Sequence of chain 1.B:
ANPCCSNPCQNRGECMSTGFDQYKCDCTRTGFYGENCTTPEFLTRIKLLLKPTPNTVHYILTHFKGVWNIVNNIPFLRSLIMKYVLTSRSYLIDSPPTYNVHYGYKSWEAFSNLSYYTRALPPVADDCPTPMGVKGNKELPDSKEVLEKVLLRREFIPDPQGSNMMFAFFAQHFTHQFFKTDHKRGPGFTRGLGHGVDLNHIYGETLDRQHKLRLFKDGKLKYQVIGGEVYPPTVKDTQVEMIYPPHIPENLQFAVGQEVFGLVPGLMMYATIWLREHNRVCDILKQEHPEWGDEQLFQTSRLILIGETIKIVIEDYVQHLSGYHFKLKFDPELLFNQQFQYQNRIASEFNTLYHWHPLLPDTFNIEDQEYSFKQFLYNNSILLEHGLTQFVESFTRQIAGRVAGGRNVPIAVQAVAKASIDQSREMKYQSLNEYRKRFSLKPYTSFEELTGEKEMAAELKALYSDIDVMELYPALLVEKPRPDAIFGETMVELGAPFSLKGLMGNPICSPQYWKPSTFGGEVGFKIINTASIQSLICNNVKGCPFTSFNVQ

Binding-site contacts:
Ligand atom C7 contacts residue GLN375 of chain 1.B at 4.3 Å.
Ligand atom N2 contacts residue ASN379 of chain 1.B at 3.2 Å (h-bond).
Ligand atom O6 contacts residue SER381 of chain 1.B at 3.4 Å.
Ligand atom C6 contacts residue TYR371 of chain 1.B at 4.4 Å (hydrophobic).
Ligand atom O7 contacts residue LYS374 of chain 1.B at 3.7 Å.
Ligand atom O6 contacts residue GLU385 of chain 1.B at 4.5 Å.
Ligand atom C2 contacts residue ASN379 of chain 1.B at 2.4 Å.
Ligand atom C6 contacts residue ASN379 of chain 1.B at 4.2 Å.
Ligand atom C5 contacts residue ASN379 of chain 1.B at 3.3 Å.
Ligand atom O7 contacts residue ASN379 of chain 1.B at 4.3 Å.
Ligand atom C7 contacts residue LYS374 of chain 1.B at 4.3 Å.
Ligand atom O3 contacts residue GLN375 of chain 1.B at 4.2 Å.
Ligand atom C1 contacts residue GLN375 of chain 1.B at 4.2 Å.
Ligand atom O7 contacts residue GLN375 of chain 1.B at 3.2 Å.
Ligand atom C4 contacts residue ASN379 of chain 1.B at 3.8 Å.
Ligand atom C7 contacts residue ASN379 of chain 1.B at 4.0 Å.
Ligand atom O5 contacts residue ILE382 of chain 1.B at 3.7 Å.
Ligand atom O5 contacts residue ASN379 of chain 1.B at 1.9 Å (h-bond).
Ligand atom C6 contacts residue ILE382 of chain 1.B at 4.1 Å (hydrophobic).
Ligand atom C3 contacts residue ASN379 of chain 1.B at 3.6 Å.
Ligand atom O5 contacts residue GLN375 of chain 1.B at 4.3 Å.
Ligand atom C1 contacts residue ASN379 of chain 1.B at 1.5 Å.
Ligand atom O5 contacts residue SER381 of chain 1.B at 4.2 Å.
Ligand atom C2 contacts residue GLN375 of chain 1.B at 4.0 Å.
Ligand atom O6 contacts residue ILE382 of chain 1.B at 3.6 Å.
Ligand atom O6 contacts residue ASN379 of chain 1.B at 4.3 Å.

A protein and the small-molecule ligand that binds it are described below.
Small molecule (SMILES): CC(=O)N[C@@H]1[C@@H](O)[C@H](O)[C@@H](CO)O[C@H]1O